The small molecule below binds the protein below.
Small molecule (SMILES): OC[C@H]1O[C@@H](O)[C@@H](O)[C@@H](O)[C@@H]1O

Sequence of chain 2.B:
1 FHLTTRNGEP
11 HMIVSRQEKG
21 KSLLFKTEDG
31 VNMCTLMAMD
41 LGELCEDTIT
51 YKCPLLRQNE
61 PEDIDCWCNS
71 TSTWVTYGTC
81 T

Binding-site contacts:
Ligand atom C4 contacts residue BMA1 of chain 2.P at 3.6 Å.
Ligand atom O6 contacts residue NAG1 of chain 2.N at 4.5 Å.
Ligand atom C1 contacts residue NAG1 of chain 2.N at 1.7 Å.
Ligand atom O2 contacts residue BMA1 of chain 2.P at 3.0 Å (h-bond).
Ligand atom C2 contacts residue BMA1 of chain 2.P at 3.2 Å.
Ligand atom C2 contacts residue NAG1 of chain 2.N at 2.9 Å.
Ligand atom C3 contacts residue BMA1 of chain 2.P at 2.5 Å.
Ligand atom C2 contacts residue HIS2 of chain 2.B at 4.5 Å.
Ligand atom O5 contacts residue NAG1 of chain 2.N at 2.5 Å (h-bond).
Ligand atom C5 contacts residue NAG1 of chain 2.N at 3.8 Å.
Ligand atom O2 contacts residue NAG1 of chain 2.N at 3.4 Å (h-bond).
Ligand atom O4 contacts residue BMA1 of chain 2.P at 4.0 Å.
Ligand atom O2 contacts residue HIS2 of chain 2.B at 3.4 Å (h-bond).
Ligand atom C3 contacts residue NAG1 of chain 2.N at 4.1 Å.
Ligand atom O3 contacts residue BMA1 of chain 2.P at 1.1 Å.